Sequence of chain 1.C:
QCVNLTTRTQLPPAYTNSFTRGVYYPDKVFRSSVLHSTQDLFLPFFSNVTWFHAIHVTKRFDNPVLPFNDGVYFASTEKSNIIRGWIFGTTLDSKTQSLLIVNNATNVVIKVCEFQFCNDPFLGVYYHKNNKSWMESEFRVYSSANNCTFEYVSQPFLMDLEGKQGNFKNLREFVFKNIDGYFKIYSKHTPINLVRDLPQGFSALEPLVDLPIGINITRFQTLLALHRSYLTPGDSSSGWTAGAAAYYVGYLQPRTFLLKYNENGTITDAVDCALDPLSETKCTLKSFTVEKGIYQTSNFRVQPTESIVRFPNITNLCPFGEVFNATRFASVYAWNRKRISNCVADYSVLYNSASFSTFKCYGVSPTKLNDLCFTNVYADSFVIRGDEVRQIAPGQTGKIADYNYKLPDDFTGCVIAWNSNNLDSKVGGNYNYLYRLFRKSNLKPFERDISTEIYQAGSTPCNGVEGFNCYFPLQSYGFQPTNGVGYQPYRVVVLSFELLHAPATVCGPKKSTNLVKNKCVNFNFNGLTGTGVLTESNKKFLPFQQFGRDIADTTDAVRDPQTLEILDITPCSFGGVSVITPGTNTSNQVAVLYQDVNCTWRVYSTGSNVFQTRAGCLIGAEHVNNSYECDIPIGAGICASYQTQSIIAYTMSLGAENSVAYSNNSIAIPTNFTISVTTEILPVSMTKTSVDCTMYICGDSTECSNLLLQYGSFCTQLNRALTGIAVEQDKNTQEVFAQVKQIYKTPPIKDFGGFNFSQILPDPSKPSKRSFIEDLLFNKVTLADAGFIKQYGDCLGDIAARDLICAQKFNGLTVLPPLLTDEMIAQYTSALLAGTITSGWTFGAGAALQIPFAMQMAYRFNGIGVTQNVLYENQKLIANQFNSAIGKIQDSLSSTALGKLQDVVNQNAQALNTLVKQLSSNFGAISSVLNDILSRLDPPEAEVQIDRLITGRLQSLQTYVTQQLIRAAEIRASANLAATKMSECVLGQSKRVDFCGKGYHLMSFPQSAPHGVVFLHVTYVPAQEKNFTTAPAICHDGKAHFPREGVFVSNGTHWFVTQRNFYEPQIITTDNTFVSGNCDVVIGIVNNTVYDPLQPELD

Binding-site contacts:
Ligand atom C3 contacts residue ASN801 of chain 1.C at 3.9 Å.
Ligand atom C4 contacts residue ASN801 of chain 1.C at 4.3 Å.
Ligand atom C8 contacts residue ASN801 of chain 1.C at 4.4 Å.
Ligand atom O6 contacts residue SER803 of chain 1.C at 4.3 Å.
Ligand atom N2 contacts residue ASN801 of chain 1.C at 3.2 Å (h-bond).
Ligand atom O4 contacts residue NAG1 of chain 1.SB at 1.6 Å.
Ligand atom C2 contacts residue ASN801 of chain 1.C at 2.7 Å.
Ligand atom C3 contacts residue NAG1 of chain 1.SB at 3.7 Å.
Ligand atom O5 contacts residue ASN801 of chain 1.C at 2.3 Å (h-bond).
Ligand atom C5 contacts residue SER803 of chain 1.C at 4.0 Å.
Ligand atom O6 contacts residue GLN804 of chain 1.C at 2.4 Å (h-bond).
Ligand atom C7 contacts residue ASN801 of chain 1.C at 4.1 Å.
Ligand atom C4 contacts residue NAG1 of chain 1.SB at 2.7 Å.
Ligand atom C1 contacts residue ASN801 of chain 1.C at 1.4 Å.
Ligand atom C6 contacts residue NAG1 of chain 1.SB at 3.7 Å.
Ligand atom C5 contacts residue ASN801 of chain 1.C at 3.5 Å.
Ligand atom O3 contacts residue NAG1 of chain 1.SB at 3.3 Å (h-bond).
Ligand atom C6 contacts residue GLN804 of chain 1.C at 3.8 Å.
Ligand atom O5 contacts residue SER803 of chain 1.C at 4.0 Å.
Ligand atom O6 contacts residue NAG1 of chain 1.SB at 3.8 Å.
Ligand atom C5 contacts residue NAG1 of chain 1.SB at 3.6 Å.
Ligand atom C1 contacts residue SER803 of chain 1.C at 3.9 Å.

This protein binds this small molecule.
Small molecule (SMILES): CC(=O)N[C@@H]1[C@@H](O)[C@H](O)[C@@H](CO)O[C@H]1O